Sequence of chain 1.C:
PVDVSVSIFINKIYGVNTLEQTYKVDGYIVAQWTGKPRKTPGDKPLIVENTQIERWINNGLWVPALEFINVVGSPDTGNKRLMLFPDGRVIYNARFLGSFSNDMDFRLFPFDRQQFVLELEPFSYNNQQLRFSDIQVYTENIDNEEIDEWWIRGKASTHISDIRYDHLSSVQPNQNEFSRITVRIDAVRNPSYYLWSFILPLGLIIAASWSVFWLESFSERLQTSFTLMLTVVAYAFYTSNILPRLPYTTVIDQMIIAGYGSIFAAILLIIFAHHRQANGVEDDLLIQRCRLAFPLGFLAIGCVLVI

Binding-site contacts:
Ligand atom BR1 contacts residue TYR14 of chain 1.C at 2.9 Å.
Ligand atom BR1 contacts residue GLY15 of chain 1.C at 3.7 Å.
Ligand atom BR1 contacts residue TRP150 of chain 1.C at 2.8 Å.
Ligand atom BR1 contacts residue VAL16 of chain 1.C at 4.0 Å.

The small molecule below binds the protein below.
Small molecule (SMILES): CN(C)CCCN1c2ccccc2Sc2ccc(Br)cc21